Sequence of chain 1.G:
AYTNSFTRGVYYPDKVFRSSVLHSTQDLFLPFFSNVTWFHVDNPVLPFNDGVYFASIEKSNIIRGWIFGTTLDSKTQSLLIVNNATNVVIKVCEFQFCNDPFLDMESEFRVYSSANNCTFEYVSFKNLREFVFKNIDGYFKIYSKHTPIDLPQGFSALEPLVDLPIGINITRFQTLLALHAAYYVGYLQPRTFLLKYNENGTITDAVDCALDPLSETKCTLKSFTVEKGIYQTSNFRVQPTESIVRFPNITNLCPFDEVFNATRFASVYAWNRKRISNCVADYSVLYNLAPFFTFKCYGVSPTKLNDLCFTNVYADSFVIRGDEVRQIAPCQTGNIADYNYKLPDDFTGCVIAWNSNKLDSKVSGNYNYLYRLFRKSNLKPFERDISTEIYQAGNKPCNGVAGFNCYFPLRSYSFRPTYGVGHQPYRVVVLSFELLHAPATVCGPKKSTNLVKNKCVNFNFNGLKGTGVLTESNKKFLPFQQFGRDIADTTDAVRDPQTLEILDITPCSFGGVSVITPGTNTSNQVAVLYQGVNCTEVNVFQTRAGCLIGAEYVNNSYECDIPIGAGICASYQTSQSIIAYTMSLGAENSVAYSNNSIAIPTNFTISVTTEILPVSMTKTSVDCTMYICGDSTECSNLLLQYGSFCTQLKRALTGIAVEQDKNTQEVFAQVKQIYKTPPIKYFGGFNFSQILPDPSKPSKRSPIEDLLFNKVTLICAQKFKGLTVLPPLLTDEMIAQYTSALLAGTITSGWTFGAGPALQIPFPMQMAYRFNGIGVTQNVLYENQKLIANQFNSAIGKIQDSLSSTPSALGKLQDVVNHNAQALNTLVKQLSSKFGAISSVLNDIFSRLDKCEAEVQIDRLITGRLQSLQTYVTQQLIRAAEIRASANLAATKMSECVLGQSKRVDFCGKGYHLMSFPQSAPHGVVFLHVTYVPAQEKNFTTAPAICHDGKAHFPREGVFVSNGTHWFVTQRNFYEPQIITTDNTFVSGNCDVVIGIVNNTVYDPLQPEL

The small molecule below binds the protein below.
Small molecule (SMILES): CC(=O)N[C@@H]1[C@@H](O)[C@H](O)[C@@H](CO)O[C@H]1O

Binding-site contacts:
Ligand atom O5 contacts residue THR602 of chain 1.G at 4.0 Å.
Ligand atom C7 contacts residue GLN628 of chain 1.G at 4.1 Å.
Ligand atom C4 contacts residue ASN600 of chain 1.G at 4.2 Å.
Ligand atom C3 contacts residue GLN628 of chain 1.G at 3.6 Å.
Ligand atom C2 contacts residue ASN600 of chain 1.G at 2.5 Å.
Ligand atom C3 contacts residue ASN600 of chain 1.G at 3.8 Å.
Ligand atom C8 contacts residue GLY632 of chain 1.G at 4.0 Å.
Ligand atom C1 contacts residue THR602 of chain 1.G at 4.4 Å.
Ligand atom N2 contacts residue GLN628 of chain 1.G at 3.4 Å (h-bond).
Ligand atom C8 contacts residue GLN628 of chain 1.G at 4.1 Å.
Ligand atom C1 contacts residue ASN600 of chain 1.G at 1.4 Å.
Ligand atom O5 contacts residue ASN600 of chain 1.G at 2.4 Å (h-bond).
Ligand atom N2 contacts residue ASN600 of chain 1.G at 2.9 Å (h-bond).
Ligand atom C7 contacts residue ASN600 of chain 1.G at 3.3 Å.
Ligand atom O7 contacts residue ASN600 of chain 1.G at 3.4 Å (h-bond).
Ligand atom C8 contacts residue THR629 of chain 1.G at 3.4 Å.
Ligand atom O3 contacts residue GLN628 of chain 1.G at 3.4 Å (h-bond).
Ligand atom C2 contacts residue GLN628 of chain 1.G at 4.1 Å.
Ligand atom C5 contacts residue ASN600 of chain 1.G at 3.7 Å.
Ligand atom C8 contacts residue ASN600 of chain 1.G at 4.1 Å.